This small molecule binds to this protein.
Small molecule (SMILES): CN(C)c1ccc(/C=C/c2cc[n+](CCCCCCCCl)cc2)cc1

Sequence of chain 1.B:
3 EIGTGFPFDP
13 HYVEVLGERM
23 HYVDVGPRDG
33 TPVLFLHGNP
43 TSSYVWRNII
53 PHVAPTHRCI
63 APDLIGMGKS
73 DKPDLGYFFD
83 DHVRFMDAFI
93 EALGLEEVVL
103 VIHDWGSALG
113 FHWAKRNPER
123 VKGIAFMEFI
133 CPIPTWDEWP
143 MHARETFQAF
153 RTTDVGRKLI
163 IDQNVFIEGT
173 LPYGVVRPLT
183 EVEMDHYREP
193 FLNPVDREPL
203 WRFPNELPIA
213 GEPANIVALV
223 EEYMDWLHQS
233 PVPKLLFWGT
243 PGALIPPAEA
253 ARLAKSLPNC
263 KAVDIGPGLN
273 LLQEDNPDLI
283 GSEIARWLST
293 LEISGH

Binding-site contacts:
Ligand atom C14 contacts residue PHE149 of chain 1.B at 3.9 Å (hydrophobic).
Ligand atom C12 contacts residue ALA245 of chain 1.B at 3.9 Å (hydrophobic).
Ligand atom N13 contacts residue ALA145 of chain 1.B at 3.5 Å.
Ligand atom C10 contacts residue ALA245 of chain 1.B at 3.8 Å (hydrophobic).
Ligand atom C23 contacts residue ALA145 of chain 1.B at 4.0 Å (hydrophobic).
Ligand atom C17 contacts residue ASP106 of chain 1.B at 3.9 Å.
Ligand atom C09 contacts residue GLY244 of chain 1.B at 3.8 Å.
Ligand atom C19 contacts residue ASN41 of chain 1.B at 3.6 Å.
Ligand atom C08 contacts residue GLY244 of chain 1.B at 4.1 Å.
Ligand atom C04 contacts residue PRO243 of chain 1.B at 3.6 Å (hydrophobic).
Ligand atom C16 contacts residue PHE149 of chain 1.B at 3.5 Å (hydrophobic).
Ligand atom C17 contacts residue ASN272 of chain 1.B at 3.7 Å.
Ligand atom C07 contacts residue PRO243 of chain 1.B at 3.9 Å (hydrophobic).
Ligand atom C06 contacts residue PRO142 of chain 1.B at 3.7 Å (hydrophobic).
Ligand atom N02 contacts residue PRO243 of chain 1.B at 4.1 Å.
Ligand atom C23 contacts residue ALA245 of chain 1.B at 4.0 Å (hydrophobic).
Ligand atom C07 contacts residue PRO142 of chain 1.B at 3.7 Å (hydrophobic).
Ligand atom C09 contacts residue PRO142 of chain 1.B at 3.6 Å (hydrophobic).
Ligand atom C19 contacts residue ASN272 of chain 1.B at 3.7 Å.
Ligand atom C08 contacts residue PRO142 of chain 1.B at 3.7 Å (hydrophobic).
Ligand atom C19 contacts residue ASP106 of chain 1.B at 2.2 Å.
Ligand atom C18 contacts residue PHE168 of chain 1.B at 4.1 Å (hydrophobic).
Ligand atom C06 contacts residue PRO243 of chain 1.B at 3.8 Å (hydrophobic).
Ligand atom C12 contacts residue TRP141 of chain 1.B at 3.7 Å (hydrophobic).
Ligand atom C11 contacts residue ALA145 of chain 1.B at 4.1 Å (hydrophobic).
Ligand atom C25 contacts residue PRO243 of chain 1.B at 3.8 Å (hydrophobic).
Ligand atom C20 contacts residue TRP107 of chain 1.B at 4.1 Å (hydrophobic).
Ligand atom C11 contacts residue ALA245 of chain 1.B at 3.5 Å (hydrophobic).
Ligand atom N13 contacts residue ALA245 of chain 1.B at 4.0 Å.
Ligand atom C09 contacts residue ALA245 of chain 1.B at 4.1 Å (hydrophobic).
Ligand atom C14 contacts residue ALA145 of chain 1.B at 4.0 Å (hydrophobic).
Ligand atom C18 contacts residue ASP106 of chain 1.B at 3.5 Å.
Ligand atom C15 contacts residue ALA245 of chain 1.B at 4.0 Å (hydrophobic).
Ligand atom C22 contacts residue ALA145 of chain 1.B at 3.6 Å (hydrophobic).
Ligand atom C22 contacts residue ALA245 of chain 1.B at 4.0 Å (hydrophobic).
Ligand atom C24 contacts residue PRO243 of chain 1.B at 3.8 Å (hydrophobic).
Ligand atom C20 contacts residue ASP106 of chain 1.B at 1.4 Å.
Ligand atom C12 contacts residue ALA145 of chain 1.B at 3.8 Å (hydrophobic).
Ligand atom C14 contacts residue TRP141 of chain 1.B at 3.9 Å (hydrophobic).
Ligand atom C05 contacts residue PRO243 of chain 1.B at 3.4 Å (hydrophobic).